Binding-site contacts:
Ligand atom C2 contacts residue TYR371 of chain 2.C at 3.5 Å (hydrophobic).
Ligand atom C5 contacts residue PHE52 of chain 2.C at 3.8 Å (hydrophobic).
Ligand atom O5 contacts residue GLU415 of chain 2.C at 3.9 Å.
Ligand atom O3 contacts residue MSE187 of chain 2.C at 2.9 Å (h-bond).
Ligand atom C6 contacts residue ASP55 of chain 2.C at 3.5 Å.
Ligand atom O6 contacts residue ASP55 of chain 2.C at 2.7 Å (salt-bridge).
Ligand atom C1 contacts residue ASP189 of chain 2.C at 3.6 Å.
Ligand atom O3 contacts residue TRP435 of chain 2.C at 3.8 Å.
Ligand atom C1 contacts residue TYR371 of chain 2.C at 3.1 Å (hydrophobic).
Ligand atom C3 contacts residue MSE187 of chain 2.C at 3.7 Å.
Ligand atom O2 contacts residue ASP189 of chain 2.C at 2.6 Å (salt-bridge).
Ligand atom C2 contacts residue ASP189 of chain 2.C at 3.5 Å.
Ligand atom O2 contacts residue ASP189 of chain 2.C at 2.8 Å (salt-bridge).
Ligand atom O2 contacts residue MSE187 of chain 2.C at 3.3 Å (h-bond).
Ligand atom O3 contacts residue ASP189 of chain 2.C at 2.6 Å (salt-bridge).
Ligand atom C4 contacts residue ARG54 of chain 2.C at 3.9 Å.
Ligand atom C4 contacts residue ASP55 of chain 2.C at 3.5 Å.
Ligand atom C2 contacts residue ASP189 of chain 2.C at 3.7 Å.
Ligand atom O1 contacts residue ASP189 of chain 2.C at 2.7 Å (salt-bridge).
Ligand atom O6 contacts residue ARG430 of chain 2.C at 3.7 Å.
Ligand atom C6 contacts residue PHE52 of chain 2.C at 3.6 Å (hydrophobic).
Ligand atom O3 contacts residue ARG54 of chain 2.C at 3.7 Å.
Ligand atom O4 contacts residue PHE52 of chain 2.C at 3.9 Å.
Ligand atom C1 contacts residue ASP189 of chain 2.C at 3.8 Å.
Ligand atom C3 contacts residue ARG54 of chain 2.C at 3.8 Å.
Ligand atom O4 contacts residue PHE52 of chain 2.C at 3.7 Å.
Ligand atom O4 contacts residue ASP55 of chain 2.C at 2.6 Å (salt-bridge).
Ligand atom C3 contacts residue ASP189 of chain 2.C at 3.6 Å.
Ligand atom O5 contacts residue TYR371 of chain 2.C at 3.7 Å.
Ligand atom O5 contacts residue TYR371 of chain 2.C at 3.9 Å.
Ligand atom O1 contacts residue TYR371 of chain 2.C at 3.1 Å (h-bond).
Ligand atom O2 contacts residue TYR371 of chain 2.C at 3.6 Å (h-bond).
Ligand atom O4 contacts residue ARG54 of chain 2.C at 2.9 Å (salt-bridge).
Ligand atom O1 contacts residue ARG190 of chain 2.C at 3.7 Å.
Ligand atom O6 contacts residue GLN433 of chain 2.C at 3.1 Å (h-bond).
Ligand atom C1 contacts residue TYR371 of chain 2.C at 3.7 Å (hydrophobic).
Ligand atom C4 contacts residue PHE52 of chain 2.C at 3.6 Å (hydrophobic).
Ligand atom O1 contacts residue HIS372 of chain 2.C at 3.5 Å.
Ligand atom C3 contacts residue ASP189 of chain 2.C at 3.6 Å.
Ligand atom O2 contacts residue HIS372 of chain 2.C at 2.8 Å (h-bond).

This protein binds this small molecule.
Small molecule (SMILES): OC[C@H]1O[C@@](CO)(O[C@H]2O[C@H](CO)[C@@H](O)[C@H](O)[C@H]2O)[C@@H](O)[C@@H]1O

Sequence of chain 2.C:
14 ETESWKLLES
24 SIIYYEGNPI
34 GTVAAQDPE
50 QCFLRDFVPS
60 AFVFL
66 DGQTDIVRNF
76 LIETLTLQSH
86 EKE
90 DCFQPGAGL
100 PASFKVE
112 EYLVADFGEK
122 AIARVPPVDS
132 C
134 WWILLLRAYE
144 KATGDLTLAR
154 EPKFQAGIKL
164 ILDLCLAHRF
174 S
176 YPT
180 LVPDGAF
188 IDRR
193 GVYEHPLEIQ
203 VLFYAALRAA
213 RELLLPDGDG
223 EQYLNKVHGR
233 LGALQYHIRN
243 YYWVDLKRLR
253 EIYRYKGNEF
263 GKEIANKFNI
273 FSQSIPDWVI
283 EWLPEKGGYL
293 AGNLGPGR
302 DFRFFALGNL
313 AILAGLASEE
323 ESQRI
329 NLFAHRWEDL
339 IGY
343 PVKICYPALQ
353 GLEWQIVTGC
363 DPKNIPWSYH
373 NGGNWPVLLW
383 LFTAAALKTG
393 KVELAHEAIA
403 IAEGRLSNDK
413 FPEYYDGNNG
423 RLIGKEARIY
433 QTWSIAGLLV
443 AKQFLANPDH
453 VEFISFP